The small molecule below binds the protein below.
Small molecule (SMILES): CC(=O)N[C@@H]1[C@@H](O)[C@H](O)[C@@H](CO)O[C@H]1O

Sequence of chain 2.G:
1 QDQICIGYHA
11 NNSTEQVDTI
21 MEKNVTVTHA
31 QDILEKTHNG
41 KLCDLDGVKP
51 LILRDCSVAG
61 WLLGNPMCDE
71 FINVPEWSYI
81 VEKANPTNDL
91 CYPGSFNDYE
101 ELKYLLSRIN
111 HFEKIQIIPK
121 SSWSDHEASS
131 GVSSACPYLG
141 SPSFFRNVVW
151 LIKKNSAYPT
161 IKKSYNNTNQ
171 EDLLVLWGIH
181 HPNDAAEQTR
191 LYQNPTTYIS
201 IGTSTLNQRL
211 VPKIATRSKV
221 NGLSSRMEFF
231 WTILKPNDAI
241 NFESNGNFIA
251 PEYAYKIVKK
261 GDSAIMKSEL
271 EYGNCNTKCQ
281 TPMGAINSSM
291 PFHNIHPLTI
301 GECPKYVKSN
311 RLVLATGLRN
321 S

Sequence of chain 1.G:
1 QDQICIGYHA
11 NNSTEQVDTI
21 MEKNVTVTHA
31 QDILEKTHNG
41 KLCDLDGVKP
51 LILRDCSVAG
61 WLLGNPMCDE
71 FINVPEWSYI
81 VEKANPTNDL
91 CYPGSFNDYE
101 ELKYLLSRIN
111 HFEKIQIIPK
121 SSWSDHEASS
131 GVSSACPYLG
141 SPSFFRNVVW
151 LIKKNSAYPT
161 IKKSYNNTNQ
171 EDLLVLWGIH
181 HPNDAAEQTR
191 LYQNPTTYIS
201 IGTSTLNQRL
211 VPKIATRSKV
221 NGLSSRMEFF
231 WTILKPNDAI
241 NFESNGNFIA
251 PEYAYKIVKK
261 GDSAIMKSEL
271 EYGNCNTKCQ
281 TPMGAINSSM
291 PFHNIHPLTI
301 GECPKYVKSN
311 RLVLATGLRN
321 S

Binding-site contacts:
Ligand atom C5 contacts residue ASN237 of chain 1.G at 3.2 Å.
Ligand atom O4 contacts residue ASN237 of chain 1.G at 4.3 Å.
Ligand atom C7 contacts residue ASN166 of chain 1.G at 3.3 Å.
Ligand atom O5 contacts residue ASN166 of chain 1.G at 2.4 Å (h-bond).
Ligand atom C7 contacts residue ALA239 of chain 1.G at 3.9 Å (hydrophobic).
Ligand atom C1 contacts residue ASN166 of chain 1.G at 1.4 Å.
Ligand atom C8 contacts residue ALA239 of chain 1.G at 3.8 Å (hydrophobic).
Ligand atom C6 contacts residue ASN237 of chain 1.G at 3.4 Å.
Ligand atom C8 contacts residue ASN237 of chain 1.G at 3.8 Å.
Ligand atom O5 contacts residue THR168 of chain 1.G at 4.5 Å.
Ligand atom C7 contacts residue ASN237 of chain 1.G at 3.8 Å.
Ligand atom C5 contacts residue ASN166 of chain 1.G at 3.6 Å.
Ligand atom O7 contacts residue ASN166 of chain 1.G at 3.3 Å (h-bond).
Ligand atom O7 contacts residue ALA239 of chain 1.G at 4.0 Å.
Ligand atom N2 contacts residue ASN166 of chain 1.G at 2.7 Å (h-bond).
Ligand atom C8 contacts residue ASP238 of chain 1.G at 4.4 Å.
Ligand atom C2 contacts residue ASN166 of chain 1.G at 2.2 Å.
Ligand atom C3 contacts residue ASN166 of chain 1.G at 3.6 Å.
Ligand atom C4 contacts residue ASN237 of chain 1.G at 4.2 Å.
Ligand atom N2 contacts residue ASN237 of chain 1.G at 2.9 Å (h-bond).
Ligand atom C1 contacts residue ASN237 of chain 1.G at 3.6 Å.
Ligand atom C2 contacts residue ASN237 of chain 1.G at 3.7 Å.
Ligand atom C4 contacts residue ASN166 of chain 1.G at 4.1 Å.
Ligand atom C8 contacts residue SER218 of chain 2.G at 3.5 Å.
Ligand atom C3 contacts residue ASN237 of chain 1.G at 4.1 Å.
Ligand atom O5 contacts residue ASN237 of chain 1.G at 4.0 Å.